Sequence of chain 1.A:
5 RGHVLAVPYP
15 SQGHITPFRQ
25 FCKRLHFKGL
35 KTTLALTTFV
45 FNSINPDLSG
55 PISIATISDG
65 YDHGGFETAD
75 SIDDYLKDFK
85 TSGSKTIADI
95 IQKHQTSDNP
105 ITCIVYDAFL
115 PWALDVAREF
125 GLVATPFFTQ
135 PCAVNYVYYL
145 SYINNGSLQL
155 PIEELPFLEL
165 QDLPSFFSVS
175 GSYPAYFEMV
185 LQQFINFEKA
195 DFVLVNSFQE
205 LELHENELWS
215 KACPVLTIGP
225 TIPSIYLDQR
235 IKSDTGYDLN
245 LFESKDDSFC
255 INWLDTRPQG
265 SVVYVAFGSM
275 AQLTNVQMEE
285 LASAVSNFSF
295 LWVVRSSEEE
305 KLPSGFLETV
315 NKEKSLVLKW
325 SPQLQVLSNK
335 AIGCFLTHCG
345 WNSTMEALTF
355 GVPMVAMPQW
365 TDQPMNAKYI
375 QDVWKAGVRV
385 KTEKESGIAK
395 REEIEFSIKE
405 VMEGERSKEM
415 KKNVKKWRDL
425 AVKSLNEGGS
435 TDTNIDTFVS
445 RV

The small molecule below binds the protein below.
Small molecule (SMILES): NC(=O)CC[C@H](N)C(=O)O

Binding-site contacts:
Ligand atom CA contacts residue VAL443 of chain 1.A at 4.2 Å (hydrophobic).
Ligand atom N contacts residue VAL443 of chain 1.A at 3.2 Å (h-bond).
Ligand atom CB contacts residue VAL443 of chain 1.A at 4.4 Å (hydrophobic).
Ligand atom OE1 contacts residue ARG5 of chain 1.A at 3.4 Å (salt-bridge).
Ligand atom CD contacts residue VAL443 of chain 1.A at 4.3 Å (hydrophobic).
Ligand atom O contacts residue SER444 of chain 1.A at 3.5 Å (h-bond).
Ligand atom OE1 contacts residue GLY33 of chain 1.A at 4.3 Å.
Ligand atom N contacts residue ARG445 of chain 1.A at 3.5 Å.
Ligand atom C contacts residue ARG445 of chain 1.A at 4.3 Å.
Ligand atom CD contacts residue GLY6 of chain 1.A at 4.3 Å.
Ligand atom N contacts residue VAL446 of chain 1.A at 1.3 Å.
Ligand atom O contacts residue VAL446 of chain 1.A at 3.6 Å.
Ligand atom OE1 contacts residue GLY6 of chain 1.A at 3.2 Å (h-bond).
Ligand atom NE2 contacts residue GLY33 of chain 1.A at 4.4 Å.
Ligand atom OE1 contacts residue LEU34 of chain 1.A at 3.6 Å.
Ligand atom CB contacts residue GLY6 of chain 1.A at 3.9 Å.
Ligand atom CB contacts residue VAL446 of chain 1.A at 3.6 Å (hydrophobic).
Ligand atom CD contacts residue ARG5 of chain 1.A at 4.3 Å.
Ligand atom CG contacts residue VAL443 of chain 1.A at 3.5 Å (hydrophobic).
Ligand atom CB contacts residue ARG5 of chain 1.A at 4.0 Å.
Ligand atom CD contacts residue LEU34 of chain 1.A at 4.0 Å (hydrophobic).
Ligand atom CG contacts residue VAL446 of chain 1.A at 4.2 Å (hydrophobic).
Ligand atom NE2 contacts residue VAL443 of chain 1.A at 3.6 Å.
Ligand atom CA contacts residue ARG445 of chain 1.A at 4.5 Å.
Ligand atom CA contacts residue VAL446 of chain 1.A at 2.4 Å (hydrophobic).
Ligand atom O contacts residue ARG445 of chain 1.A at 3.8 Å.
Ligand atom N contacts residue SER444 of chain 1.A at 3.6 Å.
Ligand atom NE2 contacts residue LEU34 of chain 1.A at 4.4 Å.
Ligand atom C contacts residue SER444 of chain 1.A at 3.3 Å.
Ligand atom CA contacts residue SER444 of chain 1.A at 4.1 Å.
Ligand atom C contacts residue VAL446 of chain 1.A at 3.4 Å (hydrophobic).